Sequence of chain 1.B:
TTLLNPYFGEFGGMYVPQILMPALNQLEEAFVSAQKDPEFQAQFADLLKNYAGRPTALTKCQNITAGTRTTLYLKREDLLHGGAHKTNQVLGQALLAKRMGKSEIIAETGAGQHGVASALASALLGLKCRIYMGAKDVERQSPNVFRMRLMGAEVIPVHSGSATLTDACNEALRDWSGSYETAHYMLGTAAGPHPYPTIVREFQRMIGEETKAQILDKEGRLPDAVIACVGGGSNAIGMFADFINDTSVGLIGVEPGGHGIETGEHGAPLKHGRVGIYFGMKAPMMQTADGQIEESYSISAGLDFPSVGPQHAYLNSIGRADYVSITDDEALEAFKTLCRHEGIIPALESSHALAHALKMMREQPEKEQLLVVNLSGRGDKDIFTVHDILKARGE

A small-molecule ligand and the protein it binds are described below.
Small molecule (SMILES): c1ccc2[nH]cnc2c1

Binding-site contacts:
Ligand atom C2 contacts residue 0JO1 of chain 1.H at 3.7 Å.
Ligand atom C5 contacts residue THR190 of chain 1.B at 3.9 Å.
Ligand atom N3 contacts residue THR190 of chain 1.B at 4.3 Å.
Ligand atom C7 contacts residue THR190 of chain 1.B at 4.1 Å.
Ligand atom C3A contacts residue LEU166 of chain 1.B at 4.4 Å (hydrophobic).
Ligand atom C3A contacts residue THR190 of chain 1.B at 3.8 Å.
Ligand atom C5 contacts residue PHE306 of chain 1.B at 3.5 Å (hydrophobic).
Ligand atom C7 contacts residue LYS87 of chain 1.B at 4.4 Å.
Ligand atom C7 contacts residue GLY303 of chain 1.B at 4.2 Å.
Ligand atom N1 contacts residue 0JO1 of chain 1.H at 3.1 Å.
Ligand atom N1 contacts residue GLY189 of chain 1.B at 3.5 Å (h-bond).
Ligand atom C6 contacts residue GLY232 of chain 1.B at 3.9 Å.
Ligand atom C7A contacts residue THR190 of chain 1.B at 3.8 Å.
Ligand atom C6 contacts residue GLY233 of chain 1.B at 3.7 Å.
Ligand atom C4 contacts residue CYS170 of chain 1.B at 4.1 Å (hydrophobic).
Ligand atom C7A contacts residue GLY189 of chain 1.B at 4.3 Å.
Ligand atom C7A contacts residue 0JO1 of chain 1.H at 3.3 Å.
Ligand atom C2 contacts residue HIS115 of chain 1.B at 3.9 Å.
Ligand atom C6 contacts residue THR190 of chain 1.B at 4.2 Å.
Ligand atom C4 contacts residue THR190 of chain 1.B at 3.8 Å.
Ligand atom C3A contacts residue GLU109 of chain 1.B at 3.7 Å.
Ligand atom N1 contacts residue THR190 of chain 1.B at 4.1 Å.
Ligand atom C7 contacts residue GLY233 of chain 1.B at 3.9 Å.
Ligand atom C2 contacts residue GLY189 of chain 1.B at 3.3 Å.
Ligand atom C7 contacts residue GLY232 of chain 1.B at 4.3 Å.
Ligand atom C6 contacts residue PHE306 of chain 1.B at 3.8 Å (hydrophobic).
Ligand atom N1 contacts residue LYS87 of chain 1.B at 2.9 Å (salt-bridge).
Ligand atom C2 contacts residue THR190 of chain 1.B at 4.3 Å.
Ligand atom N3 contacts residue GLY189 of chain 1.B at 3.9 Å.
Ligand atom C5 contacts residue LEU166 of chain 1.B at 3.9 Å (hydrophobic).
Ligand atom C7 contacts residue 0JO1 of chain 1.H at 3.4 Å.
Ligand atom N3 contacts residue GLU109 of chain 1.B at 2.7 Å (salt-bridge).
Ligand atom C4 contacts residue GLU109 of chain 1.B at 4.1 Å.
Ligand atom C4 contacts residue LEU166 of chain 1.B at 4.2 Å (hydrophobic).
Ligand atom C6 contacts residue LEU166 of chain 1.B at 3.9 Å (hydrophobic).
Ligand atom C7 contacts residue LEU166 of chain 1.B at 4.2 Å (hydrophobic).
Ligand atom C7A contacts residue LYS87 of chain 1.B at 3.9 Å.
Ligand atom C2 contacts residue LYS87 of chain 1.B at 3.6 Å.
Ligand atom C3A contacts residue 0JO1 of chain 1.H at 4.3 Å.
Ligand atom C2 contacts residue GLU109 of chain 1.B at 3.6 Å.